Binding-site contacts:
Ligand atom C4 contacts residue ASN326 of chain 1.B at 4.2 Å.
Ligand atom C5 contacts residue ASN326 of chain 1.B at 3.7 Å.
Ligand atom C3 contacts residue ASN326 of chain 1.B at 3.7 Å.
Ligand atom N2 contacts residue ASN326 of chain 1.B at 2.9 Å (h-bond).
Ligand atom C1 contacts residue ASN326 of chain 1.B at 1.4 Å.
Ligand atom C2 contacts residue ASN326 of chain 1.B at 2.5 Å.
Ligand atom C7 contacts residue ASN326 of chain 1.B at 3.2 Å.
Ligand atom O5 contacts residue ASN326 of chain 1.B at 2.4 Å (h-bond).
Ligand atom C6 contacts residue ASN326 of chain 1.B at 4.3 Å.
Ligand atom C8 contacts residue ASN326 of chain 1.B at 4.4 Å.
Ligand atom O6 contacts residue ASN326 of chain 1.B at 4.0 Å.
Ligand atom O7 contacts residue ASN326 of chain 1.B at 3.0 Å (h-bond).
Ligand atom O7 contacts residue GLN321 of chain 1.B at 3.2 Å (h-bond).
Ligand atom C8 contacts residue GLN321 of chain 1.B at 3.2 Å.
Ligand atom C7 contacts residue GLN321 of chain 1.B at 3.5 Å.

A small-molecule ligand and the protein it binds are described below.
Small molecule (SMILES): CC(=O)N[C@H]1[C@H](O[C@H]2[C@H](O)[C@@H](NC(C)=O)CO[C@@H]2CO)O[C@H](CO)[C@@H](O)[C@@H]1O

Sequence of chain 1.B:
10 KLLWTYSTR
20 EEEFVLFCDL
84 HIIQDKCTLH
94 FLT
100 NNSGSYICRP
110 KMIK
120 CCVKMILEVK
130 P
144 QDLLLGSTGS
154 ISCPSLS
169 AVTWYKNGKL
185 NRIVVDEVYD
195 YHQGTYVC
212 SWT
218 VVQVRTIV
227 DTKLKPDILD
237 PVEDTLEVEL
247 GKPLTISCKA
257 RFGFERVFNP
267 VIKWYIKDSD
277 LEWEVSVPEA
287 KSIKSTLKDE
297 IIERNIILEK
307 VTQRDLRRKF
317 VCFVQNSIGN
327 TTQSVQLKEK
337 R